Sequence of chain 4.A:
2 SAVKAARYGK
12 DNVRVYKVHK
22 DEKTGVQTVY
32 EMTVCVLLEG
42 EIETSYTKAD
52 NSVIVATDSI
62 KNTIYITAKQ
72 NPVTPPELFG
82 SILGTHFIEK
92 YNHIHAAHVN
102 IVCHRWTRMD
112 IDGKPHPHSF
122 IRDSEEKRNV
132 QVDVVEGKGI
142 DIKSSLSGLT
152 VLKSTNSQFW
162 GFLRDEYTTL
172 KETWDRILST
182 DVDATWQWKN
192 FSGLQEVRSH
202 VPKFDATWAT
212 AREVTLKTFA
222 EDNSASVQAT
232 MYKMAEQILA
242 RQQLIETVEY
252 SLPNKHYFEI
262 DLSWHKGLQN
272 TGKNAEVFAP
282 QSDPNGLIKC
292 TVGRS

Sequence of chain 1.A:
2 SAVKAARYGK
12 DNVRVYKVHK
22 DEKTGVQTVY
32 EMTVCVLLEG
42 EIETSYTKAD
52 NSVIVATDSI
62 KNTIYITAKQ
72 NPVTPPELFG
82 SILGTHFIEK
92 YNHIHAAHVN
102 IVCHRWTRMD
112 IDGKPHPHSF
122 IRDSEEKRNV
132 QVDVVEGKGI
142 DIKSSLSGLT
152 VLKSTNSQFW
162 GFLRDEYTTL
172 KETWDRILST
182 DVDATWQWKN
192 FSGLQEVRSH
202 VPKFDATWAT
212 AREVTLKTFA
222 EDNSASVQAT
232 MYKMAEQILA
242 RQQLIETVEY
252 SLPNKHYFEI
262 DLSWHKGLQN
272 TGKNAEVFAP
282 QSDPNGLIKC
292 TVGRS

Binding-site contacts:
Ligand atom C2 contacts residue OXY1 of chain 1.D at 3.6 Å.
Ligand atom N3 contacts residue ARG177 of chain 1.A at 3.0 Å (salt-bridge).
Ligand atom N1 contacts residue GLN229 of chain 1.A at 3.0 Å (h-bond).
Ligand atom N1 contacts residue PHE160 of chain 1.A at 3.6 Å.
Ligand atom N8 contacts residue LEU171 of chain 1.A at 3.7 Å.
Ligand atom C6 contacts residue OXY1 of chain 1.D at 3.6 Å.
Ligand atom N8 contacts residue PHE160 of chain 1.A at 3.6 Å.
Ligand atom C5 contacts residue OXY1 of chain 1.D at 3.4 Å.
Ligand atom C2 contacts residue PHE160 of chain 1.A at 3.6 Å (hydrophobic).
Ligand atom C4 contacts residue OXY1 of chain 1.D at 3.3 Å.
Ligand atom C4 contacts residue PHE160 of chain 1.A at 3.3 Å (hydrophobic).
Ligand atom O6 contacts residue ILE55 of chain 4.A at 3.5 Å.
Ligand atom O6 contacts residue TYR9 of chain 4.A at 3.9 Å.
Ligand atom N9 contacts residue PHE160 of chain 1.A at 3.4 Å.
Ligand atom O6 contacts residue GLN229 of chain 1.A at 2.9 Å (h-bond).
Ligand atom N8 contacts residue THR58 of chain 4.A at 3.2 Å (h-bond).
Ligand atom N1 contacts residue OXY1 of chain 1.D at 3.6 Å.
Ligand atom O2 contacts residue GLN229 of chain 1.A at 3.8 Å.
Ligand atom C6 contacts residue PHE160 of chain 1.A at 3.4 Å (hydrophobic).
Ligand atom N3 contacts residue ASN255 of chain 1.A at 3.4 Å (h-bond).
Ligand atom N8 contacts residue OXY1 of chain 1.D at 3.7 Å.
Ligand atom C4 contacts residue ARG177 of chain 1.A at 3.8 Å.
Ligand atom N7 contacts residue THR58 of chain 4.A at 2.8 Å (h-bond).
Ligand atom N7 contacts residue OXY1 of chain 1.D at 3.6 Å.
Ligand atom C2 contacts residue ASN255 of chain 1.A at 3.9 Å.
Ligand atom C6 contacts residue GLN229 of chain 1.A at 3.7 Å.
Ligand atom N3 contacts residue PHE160 of chain 1.A at 3.6 Å.
Ligand atom O6 contacts residue THR58 of chain 4.A at 3.8 Å.
Ligand atom N8 contacts residue ASP59 of chain 4.A at 3.7 Å.
Ligand atom C5 contacts residue PHE160 of chain 1.A at 3.3 Å (hydrophobic).
Ligand atom N9 contacts residue OXY1 of chain 1.D at 3.5 Å (h-bond).
Ligand atom C2 contacts residue ARG177 of chain 1.A at 3.5 Å.
Ligand atom O2 contacts residue ARG177 of chain 1.A at 2.8 Å (salt-bridge).
Ligand atom N9 contacts residue LEU171 of chain 1.A at 3.8 Å.
Ligand atom O2 contacts residue SER227 of chain 1.A at 3.5 Å.
Ligand atom N7 contacts residue PHE160 of chain 1.A at 3.6 Å.
Ligand atom N7 contacts residue ALA57 of chain 4.A at 3.5 Å.
Ligand atom N3 contacts residue OXY1 of chain 1.D at 3.4 Å (h-bond).
Ligand atom O2 contacts residue VAL228 of chain 1.A at 2.9 Å (h-bond).
Ligand atom N8 contacts residue ALA57 of chain 4.A at 3.8 Å.

This protein binds this small molecule.
Small molecule (SMILES): O=c1[nH]c(=O)c2nn[nH]c2[nH]1